Sequence of chain 1.F:
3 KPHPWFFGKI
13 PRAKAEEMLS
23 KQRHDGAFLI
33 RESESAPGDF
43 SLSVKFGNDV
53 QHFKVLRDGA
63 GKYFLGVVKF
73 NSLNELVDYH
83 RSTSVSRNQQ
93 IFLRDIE

Sequence of chain 1.E:
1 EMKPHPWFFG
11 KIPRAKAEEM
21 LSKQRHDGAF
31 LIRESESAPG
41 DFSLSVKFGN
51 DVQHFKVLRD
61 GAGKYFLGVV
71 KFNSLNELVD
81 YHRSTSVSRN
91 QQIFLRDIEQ

This protein binds this small molecule.
Small molecule (SMILES): CC(C)[C@H](NC(=O)[C@H](Cc1ccc(OP(=O)(O)O)cc1)NC(=O)[C@@H]([NH3+])CO)C(=O)N[C@@H](CC(N)=O)C(=O)N[C@H](C(=O)N[C@@H](C)C=O)C(C)C

Binding-site contacts:
Ligand atom CD2 contacts residue LYS56 of chain 1.F at 3.4 Å.
Ligand atom N contacts residue HIS54 of chain 1.F at 2.9 Å (h-bond).
Ligand atom CB contacts residue HIS54 of chain 1.F at 3.5 Å.
Ligand atom CE2 contacts residue SER43 of chain 1.F at 3.5 Å.
Ligand atom O contacts residue ARG14 of chain 1.F at 2.4 Å (salt-bridge).
Ligand atom O3P contacts residue ARG33 of chain 1.F at 2.9 Å (salt-bridge).
Ligand atom CD2 contacts residue PHE55 of chain 1.F at 3.6 Å (hydrophobic).
Ligand atom CG contacts residue LYS56 of chain 1.F at 3.8 Å.
Ligand atom O2P contacts residue ARG33 of chain 1.F at 3.2 Å (salt-bridge).
Ligand atom CG contacts residue LYS56 of chain 1.F at 3.7 Å.
Ligand atom N contacts residue ARG14 of chain 1.F at 3.3 Å (salt-bridge).
Ligand atom CB contacts residue LYS56 of chain 1.F at 3.8 Å.
Ligand atom ND2 contacts residue GLY68 of chain 1.F at 3.0 Å (h-bond).
Ligand atom ND2 contacts residue LEU67 of chain 1.F at 3.6 Å.
Ligand atom OD1 contacts residue LYS56 of chain 1.F at 3.1 Å (salt-bridge).
Ligand atom CB contacts residue GLY68 of chain 1.F at 3.4 Å.
Ligand atom CZ contacts residue SER43 of chain 1.F at 3.7 Å.
Ligand atom C contacts residue ARG14 of chain 1.F at 3.3 Å.
Ligand atom CA contacts residue HIS54 of chain 1.F at 3.3 Å.
Ligand atom O2P contacts residue ARG14 of chain 1.F at 3.3 Å (salt-bridge).
Ligand atom O1P contacts residue SER35 of chain 1.F at 3.8 Å.
Ligand atom O1P contacts residue SER37 of chain 1.F at 3.1 Å (h-bond).
Ligand atom CG2 contacts residue PHE55 of chain 1.F at 3.7 Å (hydrophobic).
Ligand atom CG contacts residue GLY68 of chain 1.F at 3.7 Å.
Ligand atom OD1 contacts residue PHE55 of chain 1.F at 3.5 Å.
Ligand atom CG2 contacts residue GLN53 of chain 1.F at 3.9 Å.
Ligand atom CA contacts residue ARG14 of chain 1.F at 3.8 Å.
Ligand atom CB contacts residue ARG14 of chain 1.F at 3.6 Å.
Ligand atom ND2 contacts residue LYS56 of chain 1.F at 3.0 Å (salt-bridge).
Ligand atom O3P contacts residue SER43 of chain 1.F at 2.9 Å (h-bond).
Ligand atom CG1 contacts residue PHE55 of chain 1.F at 3.6 Å (hydrophobic).
Ligand atom OH contacts residue SER43 of chain 1.F at 3.2 Å (h-bond).
Ligand atom P contacts residue SER35 of chain 1.F at 3.6 Å.
Ligand atom OH contacts residue SER35 of chain 1.F at 3.2 Å (h-bond).
Ligand atom CB contacts residue PHE55 of chain 1.F at 3.5 Å (hydrophobic).
Ligand atom P contacts residue SER43 of chain 1.F at 3.6 Å.
Ligand atom O3P contacts residue SER35 of chain 1.F at 3.2 Å (h-bond).
Ligand atom C contacts residue HIS54 of chain 1.F at 3.6 Å.
Ligand atom CG2 contacts residue HIS54 of chain 1.F at 3.6 Å.
Ligand atom O3P contacts residue GLU36 of chain 1.F at 3.1 Å (salt-bridge).